A protein and the small-molecule ligand that binds it are described below.
Small molecule (SMILES): CC(C)Oc1cccc(CN2CC[C@@]3(C[C@@H]2C)CN(C)S(=O)(=O)N3c2cccc(F)c2)c1

Binding-site contacts:
Ligand atom C2 contacts residue THR235 of chain 1.A at 3.9 Å.
Ligand atom O2 contacts residue THR76 of chain 1.A at 3.4 Å (h-bond).
Ligand atom O1 contacts residue ILE114 of chain 1.A at 3.4 Å.
Ligand atom F1 contacts residue PHE112 of chain 1.A at 3.4 Å.
Ligand atom O2 contacts residue TYR75 of chain 1.A at 3.4 Å.
Ligand atom C18 contacts residue TRP119 of chain 1.A at 3.7 Å (hydrophobic).
Ligand atom C19 contacts residue PHE112 of chain 1.A at 3.6 Å (hydrophobic).
Ligand atom C14 contacts residue GLY234 of chain 1.A at 3.7 Å.
Ligand atom C6 contacts residue ASP36 of chain 1.A at 3.4 Å.
Ligand atom C22 contacts residue GLN16 of chain 1.A at 3.6 Å.
Ligand atom C6 contacts residue TYR75 of chain 1.A at 3.7 Å (hydrophobic).
Ligand atom C14 contacts residue ASP36 of chain 1.A at 3.5 Å.
Ligand atom F1 contacts residue TYR75 of chain 1.A at 3.6 Å.
Ligand atom O3 contacts residue GLN77 of chain 1.A at 3.2 Å.
Ligand atom C18 contacts residue PHE112 of chain 1.A at 3.5 Å (hydrophobic).
Ligand atom C6 contacts residue ILE122 of chain 1.A at 3.9 Å (hydrophobic).
Ligand atom C16 contacts residue GLY234 of chain 1.A at 3.3 Å.
Ligand atom C11 contacts residue LYS111 of chain 1.A at 3.4 Å.
Ligand atom C16 contacts residue LEU34 of chain 1.A at 3.9 Å (hydrophobic).
Ligand atom C21 contacts residue GLY234 of chain 1.A at 3.6 Å.
Ligand atom C22 contacts residue GLY17 of chain 1.A at 3.6 Å.
Ligand atom C4 contacts residue TYR75 of chain 1.A at 3.7 Å (hydrophobic).
Ligand atom C20 contacts residue PHE112 of chain 1.A at 3.6 Å (hydrophobic).
Ligand atom C22 contacts residue GLY234 of chain 1.A at 3.7 Å.
Ligand atom C1 contacts residue THR235 of chain 1.A at 3.8 Å.
Ligand atom C14 contacts residue LEU34 of chain 1.A at 3.9 Å (hydrophobic).
Ligand atom O2 contacts residue GLN77 of chain 1.A at 3.2 Å (h-bond).
Ligand atom C23 contacts residue ILE114 of chain 1.A at 3.9 Å (hydrophobic).
Ligand atom C23 contacts residue GLY15 of chain 1.A at 3.5 Å.
Ligand atom C12 contacts residue GLY78 of chain 1.A at 3.8 Å.
Ligand atom C20 contacts residue LEU34 of chain 1.A at 3.9 Å (hydrophobic).
Ligand atom S1 contacts residue GLN77 of chain 1.A at 4.0 Å.
Ligand atom F1 contacts residue LYS79 of chain 1.A at 3.7 Å.
Ligand atom C2 contacts residue GLY234 of chain 1.A at 3.6 Å.
Ligand atom F1 contacts residue GLY78 of chain 1.A at 3.2 Å.
Ligand atom C23 contacts residue THR236 of chain 1.A at 3.9 Å.
Ligand atom C13 contacts residue TYR75 of chain 1.A at 3.7 Å (hydrophobic).
Ligand atom C19 contacts residue TRP119 of chain 1.A at 3.7 Å (hydrophobic).
Ligand atom N1 contacts residue ASP36 of chain 1.A at 3.8 Å.
Ligand atom C15 contacts residue LEU34 of chain 1.A at 3.6 Å (hydrophobic).

Sequence of chain 1.A:
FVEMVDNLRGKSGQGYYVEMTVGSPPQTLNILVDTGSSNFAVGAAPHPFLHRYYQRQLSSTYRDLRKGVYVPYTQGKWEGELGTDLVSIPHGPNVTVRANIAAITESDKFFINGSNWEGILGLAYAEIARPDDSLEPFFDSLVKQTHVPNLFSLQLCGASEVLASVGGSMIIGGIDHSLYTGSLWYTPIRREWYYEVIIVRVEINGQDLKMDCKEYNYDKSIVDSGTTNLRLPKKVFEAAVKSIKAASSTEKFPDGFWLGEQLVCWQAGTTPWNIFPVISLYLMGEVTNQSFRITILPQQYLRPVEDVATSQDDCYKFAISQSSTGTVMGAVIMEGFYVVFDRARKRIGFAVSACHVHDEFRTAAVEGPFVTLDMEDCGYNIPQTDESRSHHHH